Binding-site contacts:
Ligand atom C13 contacts residue TYR58 of chain 1.A at 3.5 Å (hydrophobic).
Ligand atom C17 contacts residue VAL5 of chain 1.A at 3.9 Å (hydrophobic).
Ligand atom C1 contacts residue MET53 of chain 1.A at 3.4 Å (hydrophobic).
Ligand atom CL2 contacts residue ILE52 of chain 1.A at 3.7 Å.
Ligand atom C25 contacts residue LEU45 of chain 1.A at 3.6 Å (hydrophobic).
Ligand atom C16 contacts residue HIS87 of chain 1.A at 3.7 Å.
Ligand atom C21 contacts residue HIS87 of chain 1.A at 3.4 Å.
Ligand atom C14 contacts residue VAL84 of chain 1.A at 3.7 Å (hydrophobic).
Ligand atom O2 contacts residue LYS85 of chain 1.A at 3.7 Å.
Ligand atom C20 contacts residue LEU45 of chain 1.A at 3.6 Å (hydrophobic).
Ligand atom CL1 contacts residue LEU45 of chain 1.A at 3.6 Å.
Ligand atom C26 contacts residue ILE52 of chain 1.A at 3.5 Å (hydrophobic).
Ligand atom C24 contacts residue LEU45 of chain 1.A at 3.6 Å (hydrophobic).
Ligand atom C14 contacts residue TYR58 of chain 1.A at 3.6 Å (hydrophobic).
Ligand atom C19 contacts residue LEU45 of chain 1.A at 3.8 Å (hydrophobic).
Ligand atom N3 contacts residue LEU45 of chain 1.A at 2.8 Å (h-bond).
Ligand atom C27 contacts residue PHE82 of chain 1.A at 3.8 Å (hydrophobic).
Ligand atom C27 contacts residue ILE52 of chain 1.A at 3.6 Å (hydrophobic).
Ligand atom C19 contacts residue THR7 of chain 1.A at 3.7 Å.
Ligand atom C20 contacts residue HIS87 of chain 1.A at 3.7 Å.
Ligand atom CL1 contacts residue TYR91 of chain 1.A at 3.6 Å.
Ligand atom O2 contacts residue HIS64 of chain 1.A at 3.7 Å.
Ligand atom F contacts residue HIS87 of chain 1.A at 3.0 Å.
Ligand atom N3 contacts residue GLY49 of chain 1.A at 3.7 Å.
Ligand atom O1 contacts residue VAL84 of chain 1.A at 3.7 Å.
Ligand atom C18 contacts residue VAL5 of chain 1.A at 3.9 Å (hydrophobic).
Ligand atom C13 contacts residue HIS64 of chain 1.A at 3.8 Å.
Ligand atom O3 contacts residue VAL5 of chain 1.A at 3.5 Å.
Ligand atom CL1 contacts residue HIS87 of chain 1.A at 3.5 Å.
Ligand atom CL2 contacts residue PHE77 of chain 1.A at 3.8 Å.
Ligand atom C1 contacts residue GLY49 of chain 1.A at 3.6 Å.
Ligand atom C27 contacts residue ILE90 of chain 1.A at 3.8 Å (hydrophobic).
Ligand atom C4 contacts residue VAL84 of chain 1.A at 3.8 Å (hydrophobic).
Ligand atom F contacts residue ILE90 of chain 1.A at 3.3 Å.
Ligand atom F contacts residue VAL84 of chain 1.A at 3.6 Å.
Ligand atom C25 contacts residue LEU48 of chain 1.A at 3.8 Å (hydrophobic).
Ligand atom CL2 contacts residue ILE90 of chain 1.A at 3.8 Å.
Ligand atom O1 contacts residue HIS87 of chain 1.A at 2.9 Å (h-bond).
Ligand atom CL2 contacts residue LEU48 of chain 1.A at 3.9 Å.
Ligand atom C25 contacts residue GLY49 of chain 1.A at 3.8 Å.

Sequence of chain 1.A:
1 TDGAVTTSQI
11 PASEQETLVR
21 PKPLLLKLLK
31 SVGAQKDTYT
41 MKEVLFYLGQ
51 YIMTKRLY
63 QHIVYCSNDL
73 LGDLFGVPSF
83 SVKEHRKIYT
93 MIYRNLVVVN

This protein binds this small molecule.
Small molecule (SMILES): CC(C)(C)C[C@@H]1N[C@@H](C(=O)NC2CCC(O)CC2)[C@H](c2cccc(Cl)c2F)[C@]12C(=O)Nc1cc(Cl)ccc12